This small molecule binds to this protein.
Small molecule (SMILES): CN1C(=O)C[C@H]2CN(C3CCC(Nc4ncnc5[nH]cc(C6CCOCC6)c45)CC3)CC[C@H]21

Sequence of chain 1.B:
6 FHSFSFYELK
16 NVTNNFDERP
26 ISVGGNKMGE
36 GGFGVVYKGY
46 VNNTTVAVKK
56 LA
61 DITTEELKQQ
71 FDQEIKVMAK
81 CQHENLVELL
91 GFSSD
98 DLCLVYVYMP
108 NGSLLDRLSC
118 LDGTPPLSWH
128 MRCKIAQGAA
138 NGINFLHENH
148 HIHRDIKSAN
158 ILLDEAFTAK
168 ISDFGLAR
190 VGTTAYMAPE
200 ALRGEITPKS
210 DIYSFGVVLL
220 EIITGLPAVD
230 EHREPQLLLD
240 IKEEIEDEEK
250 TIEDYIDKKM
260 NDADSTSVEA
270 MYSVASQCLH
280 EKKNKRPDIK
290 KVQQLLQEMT

Binding-site contacts:
Ligand atom N1 contacts residue ASP113 of chain 1.B at 2.8 Å (salt-bridge).
Ligand atom N contacts residue MET33 of chain 1.B at 3.6 Å.
Ligand atom C16 contacts residue ALA52 of chain 1.B at 3.5 Å (hydrophobic).
Ligand atom C16 contacts residue MET106 of chain 1.B at 3.8 Å (hydrophobic).
Ligand atom C24 contacts residue TYR103 of chain 1.B at 3.8 Å (hydrophobic).
Ligand atom C21 contacts residue VAL41 of chain 1.B at 3.8 Å (hydrophobic).
Ligand atom C9 contacts residue SER110 of chain 1.B at 3.9 Å.
Ligand atom C20 contacts residue LEU159 of chain 1.B at 3.8 Å (hydrophobic).
Ligand atom N5 contacts residue TYR103 of chain 1.B at 3.8 Å.
Ligand atom C23 contacts residue TYR103 of chain 1.B at 3.8 Å (hydrophobic).
Ligand atom C17 contacts residue LEU159 of chain 1.B at 3.5 Å (hydrophobic).
Ligand atom C22 contacts residue VAL41 of chain 1.B at 3.8 Å (hydrophobic).
Ligand atom O1 contacts residue TYR103 of chain 1.B at 3.6 Å.
Ligand atom N4 contacts residue ALA52 of chain 1.B at 3.8 Å.
Ligand atom C19 contacts residue ALA52 of chain 1.B at 3.7 Å (hydrophobic).
Ligand atom C13 contacts residue MET33 of chain 1.B at 3.9 Å (hydrophobic).
Ligand atom C9 contacts residue ASP113 of chain 1.B at 3.4 Å.
Ligand atom N5 contacts residue ALA52 of chain 1.B at 3.3 Å.
Ligand atom C8 contacts residue ASP113 of chain 1.B at 3.5 Å.
Ligand atom C1 contacts residue MET33 of chain 1.B at 3.1 Å (hydrophobic).
Ligand atom C3 contacts residue LEU118 of chain 1.B at 3.9 Å (hydrophobic).
Ligand atom C5 contacts residue ASP113 of chain 1.B at 3.8 Å.
Ligand atom C6 contacts residue ASP113 of chain 1.B at 3.8 Å.
Ligand atom C7 contacts residue ASP113 of chain 1.B at 3.3 Å.
Ligand atom C7 contacts residue MET33 of chain 1.B at 3.3 Å (hydrophobic).
Ligand atom C2 contacts residue MET33 of chain 1.B at 3.6 Å (hydrophobic).
Ligand atom N5 contacts residue VAL104 of chain 1.B at 3.0 Å (h-bond).
Ligand atom C14 contacts residue LEU159 of chain 1.B at 3.9 Å (hydrophobic).
Ligand atom C22 contacts residue LYS54 of chain 1.B at 3.8 Å.
Ligand atom N4 contacts residue MET106 of chain 1.B at 2.9 Å (h-bond).
Ligand atom C15 contacts residue MET106 of chain 1.B at 3.4 Å (hydrophobic).
Ligand atom C4 contacts residue LEU118 of chain 1.B at 3.8 Å (hydrophobic).
Ligand atom C18 contacts residue LEU159 of chain 1.B at 3.4 Å (hydrophobic).
Ligand atom C19 contacts residue TYR103 of chain 1.B at 3.5 Å (hydrophobic).
Ligand atom O contacts residue MET33 of chain 1.B at 3.1 Å (h-bond).
Ligand atom C19 contacts residue LEU159 of chain 1.B at 3.8 Å (hydrophobic).
Ligand atom N5 contacts residue MET106 of chain 1.B at 3.8 Å.
Ligand atom N4 contacts residue TYR105 of chain 1.B at 3.9 Å.
Ligand atom O1 contacts residue LYS54 of chain 1.B at 3.1 Å (salt-bridge).
Ligand atom C3 contacts residue ASP113 of chain 1.B at 3.6 Å.